Binding-site contacts:
Ligand atom O7 contacts residue FE1 of chain 10.C at 2.1 Å.
Ligand atom C3 contacts residue PRO19 of chain 10.A at 3.6 Å (hydrophobic).
Ligand atom C1 contacts residue ARG158 of chain 10.B at 3.7 Å.
Ligand atom O8 contacts residue HIS161 of chain 10.B at 3.1 Å (h-bond).
Ligand atom C5 contacts residue PRO19 of chain 10.A at 3.5 Å (hydrophobic).
Ligand atom O10 contacts residue ARG142 of chain 10.A at 3.9 Å.
Ligand atom C2 contacts residue HIS163 of chain 10.B at 3.9 Å.
Ligand atom C3 contacts residue ARG158 of chain 10.B at 3.8 Å.
Ligand atom C2 contacts residue ARG158 of chain 10.B at 3.2 Å.
Ligand atom N9 contacts residue ILE192 of chain 10.B at 3.8 Å.
Ligand atom C2 contacts residue FE1 of chain 10.C at 2.8 Å.
Ligand atom C5 contacts residue TRP150 of chain 10.B at 4.0 Å (hydrophobic).
Ligand atom C4 contacts residue PRO19 of chain 10.A at 3.3 Å (hydrophobic).
Ligand atom O11 contacts residue PRO19 of chain 10.A at 3.9 Å.
Ligand atom O8 contacts residue HIS163 of chain 10.B at 2.7 Å.
Ligand atom O7 contacts residue HIS161 of chain 10.B at 3.1 Å (h-bond).
Ligand atom C4 contacts residue ILE192 of chain 10.B at 3.9 Å (hydrophobic).
Ligand atom C6 contacts residue TYR148 of chain 10.B at 3.8 Å (hydrophobic).
Ligand atom C6 contacts residue ARG158 of chain 10.B at 3.9 Å.
Ligand atom O10 contacts residue THR16 of chain 10.A at 3.6 Å.
Ligand atom O8 contacts residue GLN178 of chain 10.B at 3.8 Å.
Ligand atom O7 contacts residue TYR148 of chain 10.B at 3.9 Å.
Ligand atom O11 contacts residue TRP150 of chain 10.B at 3.4 Å.
Ligand atom C2 contacts residue HIS161 of chain 10.B at 4.0 Å.
Ligand atom C3 contacts residue ILE192 of chain 10.B at 3.8 Å (hydrophobic).
Ligand atom N9 contacts residue TRP150 of chain 10.B at 4.0 Å.
Ligand atom O10 contacts residue PRO19 of chain 10.A at 4.0 Å.
Ligand atom O7 contacts residue ARG158 of chain 10.B at 3.8 Å.
Ligand atom C3 contacts residue GLY18 of chain 10.A at 3.7 Å.
Ligand atom O11 contacts residue ARG142 of chain 10.A at 3.7 Å.
Ligand atom N9 contacts residue PRO19 of chain 10.A at 3.5 Å.
Ligand atom C1 contacts residue HIS161 of chain 10.B at 4.0 Å.
Ligand atom O8 contacts residue ARG158 of chain 10.B at 2.9 Å (salt-bridge).
Ligand atom C1 contacts residue FE1 of chain 10.C at 2.8 Å.
Ligand atom N9 contacts residue TYR25 of chain 10.B at 3.5 Å (h-bond).
Ligand atom O10 contacts residue ILE192 of chain 10.B at 3.5 Å.
Ligand atom O8 contacts residue FE1 of chain 10.C at 2.2 Å.
Ligand atom O11 contacts residue TYR25 of chain 10.B at 3.8 Å.
Ligand atom O10 contacts residue TYR25 of chain 10.B at 2.4 Å (h-bond).
Ligand atom O7 contacts residue TYR109 of chain 10.B at 3.0 Å (h-bond).

Sequence of chain 10.B:
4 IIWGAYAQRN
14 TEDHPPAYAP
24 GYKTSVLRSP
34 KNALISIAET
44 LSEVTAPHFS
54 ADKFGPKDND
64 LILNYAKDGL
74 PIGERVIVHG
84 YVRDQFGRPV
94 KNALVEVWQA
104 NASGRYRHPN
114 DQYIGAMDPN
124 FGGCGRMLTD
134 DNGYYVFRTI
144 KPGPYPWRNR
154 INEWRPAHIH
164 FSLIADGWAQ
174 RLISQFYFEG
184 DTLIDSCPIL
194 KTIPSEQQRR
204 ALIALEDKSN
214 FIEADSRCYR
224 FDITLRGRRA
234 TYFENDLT

This protein binds this small molecule.
Small molecule (SMILES): O=[N+]([O-])c1ccc(O)c(O)c1

Sequence of chain 10.A:
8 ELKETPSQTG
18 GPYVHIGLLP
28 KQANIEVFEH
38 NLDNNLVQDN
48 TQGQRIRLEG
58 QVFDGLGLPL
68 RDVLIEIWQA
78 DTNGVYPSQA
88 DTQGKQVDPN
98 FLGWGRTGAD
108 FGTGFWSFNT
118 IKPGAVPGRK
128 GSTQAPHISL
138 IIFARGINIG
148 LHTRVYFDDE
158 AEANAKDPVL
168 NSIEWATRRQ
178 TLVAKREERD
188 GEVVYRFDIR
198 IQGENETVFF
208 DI